Sequence of chain 1.D:
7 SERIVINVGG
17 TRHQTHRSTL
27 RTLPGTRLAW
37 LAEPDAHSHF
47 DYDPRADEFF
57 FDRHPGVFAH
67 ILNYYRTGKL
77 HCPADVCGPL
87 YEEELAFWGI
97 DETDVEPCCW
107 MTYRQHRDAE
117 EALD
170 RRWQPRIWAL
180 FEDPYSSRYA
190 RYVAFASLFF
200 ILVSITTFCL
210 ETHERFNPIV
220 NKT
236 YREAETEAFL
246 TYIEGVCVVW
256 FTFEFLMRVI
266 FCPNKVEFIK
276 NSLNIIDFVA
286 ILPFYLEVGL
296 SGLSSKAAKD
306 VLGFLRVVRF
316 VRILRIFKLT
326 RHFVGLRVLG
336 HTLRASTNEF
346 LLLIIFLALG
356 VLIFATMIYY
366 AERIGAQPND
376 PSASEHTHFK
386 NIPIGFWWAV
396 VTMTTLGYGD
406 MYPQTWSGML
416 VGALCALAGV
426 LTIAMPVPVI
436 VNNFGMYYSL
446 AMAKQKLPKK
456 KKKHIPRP

Sequence of chain 1.C:
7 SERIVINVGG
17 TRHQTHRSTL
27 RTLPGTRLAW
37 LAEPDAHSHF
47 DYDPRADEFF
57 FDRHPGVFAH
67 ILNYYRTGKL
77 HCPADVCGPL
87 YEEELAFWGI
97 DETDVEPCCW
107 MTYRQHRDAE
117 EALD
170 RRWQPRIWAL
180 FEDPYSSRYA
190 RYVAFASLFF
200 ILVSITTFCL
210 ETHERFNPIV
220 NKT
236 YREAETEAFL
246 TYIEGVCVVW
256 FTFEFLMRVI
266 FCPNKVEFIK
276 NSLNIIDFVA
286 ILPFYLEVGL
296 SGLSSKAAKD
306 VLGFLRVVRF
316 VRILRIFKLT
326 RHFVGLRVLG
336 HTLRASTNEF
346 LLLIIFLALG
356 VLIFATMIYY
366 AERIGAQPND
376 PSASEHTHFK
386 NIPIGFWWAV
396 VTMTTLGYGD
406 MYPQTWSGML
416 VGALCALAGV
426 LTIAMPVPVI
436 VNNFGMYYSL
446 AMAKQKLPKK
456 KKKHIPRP

A small-molecule ligand and the protein it binds are described below.
Small molecule (SMILES): CC(C)CCC[C@@H](C)[C@H]1CC[C@H]2[C@@H]3CC=C4C[C@@H](OC(=O)CCC(=O)O)CC[C@]4(C)[C@H]3CC[C@]12C

Binding-site contacts:
Ligand atom CAN contacts residue LEU354 of chain 1.D at 4.3 Å (hydrophobic).
Ligand atom CAQ contacts residue LEU354 of chain 1.D at 4.2 Å (hydrophobic).
Ligand atom CAB contacts residue GLY355 of chain 1.D at 3.7 Å.
Ligand atom CAI contacts residue ARG326 of chain 1.C at 3.7 Å.
Ligand atom CAQ contacts residue LEU331 of chain 1.C at 3.5 Å (hydrophobic).
Ligand atom CBB contacts residue LEU334 of chain 1.C at 4.1 Å (hydrophobic).
Ligand atom CAD contacts residue ARG332 of chain 1.C at 3.6 Å.
Ligand atom CAL contacts residue ASN276 of chain 1.C at 3.9 Å.
Ligand atom CAE contacts residue GLY335 of chain 1.C at 4.2 Å.
Ligand atom CAS contacts residue GLY335 of chain 1.C at 3.9 Å.
Ligand atom CBA contacts residue LEU354 of chain 1.D at 4.1 Å (hydrophobic).
Ligand atom CAA contacts residue PHE351 of chain 1.D at 3.4 Å (hydrophobic).
Ligand atom CAE contacts residue LEU334 of chain 1.C at 3.5 Å (hydrophobic).
Ligand atom CAE contacts residue LEU331 of chain 1.C at 3.4 Å (hydrophobic).
Ligand atom CAP contacts residue PHE322 of chain 1.C at 3.5 Å (hydrophobic).
Ligand atom CBB contacts residue LEU338 of chain 1.C at 4.0 Å (hydrophobic).
Ligand atom CAS contacts residue LEU331 of chain 1.C at 4.2 Å (hydrophobic).
Ligand atom CAZ contacts residue ARG326 of chain 1.C at 4.0 Å.
Ligand atom CAA contacts residue THR427 of chain 1.D at 3.8 Å.
Ligand atom OAH contacts residue ASN276 of chain 1.C at 2.9 Å (h-bond).
Ligand atom OAG contacts residue ASN276 of chain 1.C at 4.1 Å.
Ligand atom CAQ contacts residue PHE322 of chain 1.C at 3.3 Å (hydrophobic).
Ligand atom CAL contacts residue LEU278 of chain 1.C at 4.1 Å (hydrophobic).
Ligand atom CAU contacts residue GLY335 of chain 1.C at 4.3 Å.
Ligand atom CBG contacts residue LEU331 of chain 1.C at 4.0 Å (hydrophobic).
Ligand atom CAO contacts residue LEU334 of chain 1.C at 3.6 Å (hydrophobic).
Ligand atom CBA contacts residue GLY355 of chain 1.D at 3.6 Å.
Ligand atom CAI contacts residue PHE322 of chain 1.C at 3.9 Å (hydrophobic).
Ligand atom CBG contacts residue PHE322 of chain 1.C at 4.2 Å (hydrophobic).
Ligand atom CBA contacts residue PHE351 of chain 1.D at 3.7 Å (hydrophobic).
Ligand atom CAK contacts residue PHE322 of chain 1.C at 3.8 Å (hydrophobic).
Ligand atom CAX contacts residue ASN276 of chain 1.C at 3.7 Å.
Ligand atom CAB contacts residue THR427 of chain 1.D at 3.6 Å.
Ligand atom CAC contacts residue LEU338 of chain 1.C at 3.7 Å (hydrophobic).
Ligand atom CAV contacts residue ARG326 of chain 1.C at 3.4 Å.
Ligand atom CAD contacts residue LEU331 of chain 1.C at 3.4 Å (hydrophobic).
Ligand atom CBD contacts residue LEU331 of chain 1.C at 4.0 Å (hydrophobic).
Ligand atom OAG contacts residue LEU278 of chain 1.C at 3.6 Å.
Ligand atom CAM contacts residue LEU278 of chain 1.C at 3.8 Å (hydrophobic).
Ligand atom CAY contacts residue LEU278 of chain 1.C at 3.9 Å (hydrophobic).